The small molecule below binds the protein below.
Small molecule (SMILES): C[C@H](NC(=O)[C@@H]1CCCN1C(=O)[C@@H]1CCCN1C(=O)[C@@H](O)[C@H](N)Cc1ccccc1)C(N)=O

Sequence of chain 1.A:
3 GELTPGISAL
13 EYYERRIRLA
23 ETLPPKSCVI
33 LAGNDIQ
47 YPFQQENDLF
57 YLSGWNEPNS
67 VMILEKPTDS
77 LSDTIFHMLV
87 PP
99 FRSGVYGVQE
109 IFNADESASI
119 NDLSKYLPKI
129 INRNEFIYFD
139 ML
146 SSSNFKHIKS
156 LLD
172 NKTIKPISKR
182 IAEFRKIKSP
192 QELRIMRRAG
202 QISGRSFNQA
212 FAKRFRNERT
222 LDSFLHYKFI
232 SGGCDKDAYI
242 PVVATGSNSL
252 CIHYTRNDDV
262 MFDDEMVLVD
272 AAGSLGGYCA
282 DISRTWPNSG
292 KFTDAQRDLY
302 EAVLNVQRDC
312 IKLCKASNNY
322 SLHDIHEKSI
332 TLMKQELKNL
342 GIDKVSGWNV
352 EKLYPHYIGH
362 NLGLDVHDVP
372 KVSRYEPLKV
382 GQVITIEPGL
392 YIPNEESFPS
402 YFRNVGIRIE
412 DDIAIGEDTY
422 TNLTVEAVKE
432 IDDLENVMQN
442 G

Binding-site contacts:
Ligand atom CA contacts residue ASP271 of chain 1.A at 3.8 Å.
Ligand atom C contacts residue MN1 of chain 1.D at 3.4 Å.
Ligand atom CG contacts residue GLY360 of chain 1.A at 3.3 Å.
Ligand atom CG contacts residue HIS361 of chain 1.A at 3.7 Å.
Ligand atom C11 contacts residue ILE241 of chain 1.A at 3.9 Å (hydrophobic).
Ligand atom C contacts residue GLU388 of chain 1.A at 3.9 Å.
Ligand atom C12 contacts residue TYR240 of chain 1.A at 4.0 Å (hydrophobic).
Ligand atom O contacts residue HIS368 of chain 1.A at 3.2 Å (h-bond).
Ligand atom O2 contacts residue MN1 of chain 1.C at 2.4 Å.
Ligand atom CB contacts residue MN1 of chain 1.C at 2.8 Å.
Ligand atom O contacts residue HIS357 of chain 1.A at 4.0 Å.
Ligand atom N contacts residue GLU388 of chain 1.A at 3.8 Å.
Ligand atom CB contacts residue HIS357 of chain 1.A at 4.0 Å.
Ligand atom CD contacts residue GLU388 of chain 1.A at 3.6 Å.
Ligand atom CA contacts residue GLU388 of chain 1.A at 3.7 Å.
Ligand atom CD contacts residue HIS361 of chain 1.A at 4.0 Å.
Ligand atom O2 contacts residue GLU388 of chain 1.A at 2.7 Å (salt-bridge).
Ligand atom CA contacts residue MN1 of chain 1.C at 2.8 Å.
Ligand atom N contacts residue TYR240 of chain 1.A at 3.6 Å.
Ligand atom CA contacts residue MN1 of chain 1.D at 3.0 Å.
Ligand atom O2 contacts residue ASP271 of chain 1.A at 3.9 Å.
Ligand atom N contacts residue ASP271 of chain 1.A at 3.2 Å (salt-bridge).
Ligand atom CA contacts residue HIS368 of chain 1.A at 4.0 Å.
Ligand atom O2 contacts residue GLU411 of chain 1.A at 3.0 Å (salt-bridge).
Ligand atom O2 contacts residue HIS361 of chain 1.A at 4.1 Å.
Ligand atom N contacts residue ASP282 of chain 1.A at 3.2 Å (salt-bridge).
Ligand atom CB contacts residue MN1 of chain 1.D at 3.3 Å.
Ligand atom O contacts residue MN1 of chain 1.D at 3.1 Å.
Ligand atom O contacts residue HIS361 of chain 1.A at 3.2 Å (h-bond).
Ligand atom O2 contacts residue MN1 of chain 1.D at 2.0 Å.
Ligand atom CD contacts residue GLY360 of chain 1.A at 3.8 Å.
Ligand atom CG contacts residue GLU388 of chain 1.A at 3.6 Å.
Ligand atom O contacts residue GLU388 of chain 1.A at 3.6 Å (salt-bridge).
Ligand atom N contacts residue TYR358 of chain 1.A at 2.9 Å (h-bond).
Ligand atom O2 contacts residue ASP282 of chain 1.A at 3.4 Å (salt-bridge).
Ligand atom C contacts residue HIS357 of chain 1.A at 3.9 Å.
Ligand atom CA contacts residue ASP282 of chain 1.A at 4.0 Å.
Ligand atom N contacts residue MN1 of chain 1.C at 2.2 Å.
Ligand atom CB contacts residue ASP282 of chain 1.A at 3.4 Å.
Ligand atom N contacts residue HIS357 of chain 1.A at 3.0 Å.